Sequence of chain 1.C:
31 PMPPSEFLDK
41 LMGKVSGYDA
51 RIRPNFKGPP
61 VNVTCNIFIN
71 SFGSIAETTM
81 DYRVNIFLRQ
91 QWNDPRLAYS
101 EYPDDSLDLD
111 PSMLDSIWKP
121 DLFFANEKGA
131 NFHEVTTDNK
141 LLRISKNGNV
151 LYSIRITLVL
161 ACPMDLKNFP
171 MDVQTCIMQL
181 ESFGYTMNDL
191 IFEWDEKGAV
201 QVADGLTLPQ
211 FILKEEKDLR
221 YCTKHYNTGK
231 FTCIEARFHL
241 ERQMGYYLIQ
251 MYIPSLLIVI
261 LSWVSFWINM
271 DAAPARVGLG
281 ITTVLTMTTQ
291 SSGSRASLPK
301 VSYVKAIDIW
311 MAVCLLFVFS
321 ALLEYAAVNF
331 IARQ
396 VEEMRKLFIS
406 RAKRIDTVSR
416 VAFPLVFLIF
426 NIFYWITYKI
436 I

Binding-site contacts:
Ligand atom C3 contacts residue PRO59 of chain 1.C at 4.2 Å (hydrophobic).
Ligand atom O3 contacts residue PRO59 of chain 1.C at 4.2 Å.
Ligand atom C8 contacts residue ASN55 of chain 1.C at 3.5 Å.
Ligand atom N2 contacts residue PRO59 of chain 1.C at 3.9 Å.
Ligand atom C7 contacts residue PRO60 of chain 1.C at 4.2 Å (hydrophobic).
Ligand atom O5 contacts residue ASN62 of chain 1.C at 2.4 Å (h-bond).
Ligand atom C7 contacts residue ASN62 of chain 1.C at 3.1 Å.
Ligand atom C5 contacts residue ASN62 of chain 1.C at 3.6 Å.
Ligand atom C2 contacts residue ASN62 of chain 1.C at 2.5 Å.
Ligand atom C3 contacts residue ASN62 of chain 1.C at 3.8 Å.
Ligand atom O7 contacts residue ASN62 of chain 1.C at 3.1 Å (h-bond).
Ligand atom C8 contacts residue ASN62 of chain 1.C at 4.3 Å.
Ligand atom C1 contacts residue ASN62 of chain 1.C at 1.4 Å.
Ligand atom N2 contacts residue ASN62 of chain 1.C at 2.9 Å (h-bond).
Ligand atom C8 contacts residue PRO60 of chain 1.C at 3.9 Å (hydrophobic).
Ligand atom N2 contacts residue PRO60 of chain 1.C at 3.9 Å.
Ligand atom C8 contacts residue PRO59 of chain 1.C at 4.1 Å (hydrophobic).
Ligand atom C4 contacts residue ASN62 of chain 1.C at 4.2 Å.

A small-molecule ligand and the protein it binds are described below.
Small molecule (SMILES): CC(=O)N[C@H]1[C@H](O[C@H]2[C@H](O)[C@@H](NC(C)=O)CO[C@@H]2CO)O[C@H](CO)[C@@H](O[C@@H]2O[C@H](CO)[C@@H](O)[C@H](O)[C@@H]2O)[C@@H]1O